Sequence of chain 7.A:
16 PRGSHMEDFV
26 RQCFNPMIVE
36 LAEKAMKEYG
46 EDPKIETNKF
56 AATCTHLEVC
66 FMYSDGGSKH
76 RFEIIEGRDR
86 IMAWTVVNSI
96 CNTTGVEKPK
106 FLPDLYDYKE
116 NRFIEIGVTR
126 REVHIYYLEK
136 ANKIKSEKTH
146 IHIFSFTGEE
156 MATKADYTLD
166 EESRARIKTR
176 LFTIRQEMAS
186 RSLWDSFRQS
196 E

A small-molecule ligand and the protein it binds are described below.
Small molecule (SMILES): C[C@H](C[C@@H](C[C@H](C[C@@H](C[C@@H](CCN1CCCC1=O)N1CCCC1=O)N1CCCC1=O)N1CCCC1=O)N1CCCC1=O)N1CCCC1=O

Binding-site contacts:
Ligand atom C35 contacts residue GLY82 of chain 7.A at 4.1 Å.
Ligand atom C06 contacts residue ILE79 of chain 7.A at 4.2 Å (hydrophobic).
Ligand atom N04 contacts residue PHE66 of chain 7.A at 4.1 Å.
Ligand atom C35 contacts residue PHE66 of chain 7.A at 4.2 Å (hydrophobic).
Ligand atom C34 contacts residue PHE66 of chain 7.A at 4.0 Å (hydrophobic).
Ligand atom C27 contacts residue PHE66 of chain 7.A at 4.0 Å (hydrophobic).
Ligand atom C34 contacts residue LEU36 of chain 7.A at 4.4 Å (hydrophobic).
Ligand atom C06 contacts residue PHE66 of chain 7.A at 3.7 Å (hydrophobic).
Ligand atom C35 contacts residue ILE79 of chain 7.A at 3.9 Å (hydrophobic).
Ligand atom C04 contacts residue PHE66 of chain 7.A at 4.4 Å (hydrophobic).
Ligand atom N05 contacts residue ILE79 of chain 7.A at 4.5 Å.
Ligand atom C29 contacts residue PHE66 of chain 7.A at 4.3 Å (hydrophobic).
Ligand atom C36 contacts residue ARG83 of chain 7.A at 4.1 Å.
Ligand atom O03 contacts residue ASN30 of chain 7.A at 4.0 Å.
Ligand atom C27 contacts residue MET67 of chain 7.A at 4.5 Å (hydrophobic).
Ligand atom C05 contacts residue ILE79 of chain 7.A at 4.2 Å (hydrophobic).
Ligand atom C04 contacts residue MET32 of chain 7.A at 3.8 Å (hydrophobic).
Ligand atom O06 contacts residue ILE79 of chain 7.A at 3.7 Å.
Ligand atom C05 contacts residue PHE66 of chain 7.A at 4.2 Å (hydrophobic).
Ligand atom C37 contacts residue ILE79 of chain 7.A at 3.9 Å (hydrophobic).
Ligand atom C35 contacts residue ARG83 of chain 7.A at 4.2 Å.
Ligand atom C28 contacts residue PHE66 of chain 7.A at 4.0 Å (hydrophobic).
Ligand atom C33 contacts residue ILE79 of chain 7.A at 4.0 Å (hydrophobic).
Ligand atom O06 contacts residue ARG83 of chain 7.A at 4.3 Å.
Ligand atom O07 contacts residue MET32 of chain 7.A at 4.3 Å.
Ligand atom C35 contacts residue GLU81 of chain 7.A at 3.6 Å.
Ligand atom N06 contacts residue ILE79 of chain 7.A at 4.2 Å.
Ligand atom O03 contacts residue MET32 of chain 7.A at 4.2 Å.
Ligand atom C06 contacts residue MET32 of chain 7.A at 3.5 Å (hydrophobic).
Ligand atom C36 contacts residue GLU81 of chain 7.A at 4.3 Å.
Ligand atom N06 contacts residue PHE66 of chain 7.A at 4.4 Å.
Ligand atom C28 contacts residue ILE33 of chain 7.A at 4.5 Å (hydrophobic).
Ligand atom C05 contacts residue MET32 of chain 7.A at 4.3 Å (hydrophobic).
Ligand atom C34 contacts residue MET32 of chain 7.A at 4.3 Å (hydrophobic).
Ligand atom C26 contacts residue PHE66 of chain 7.A at 3.6 Å (hydrophobic).
Ligand atom C07 contacts residue ILE79 of chain 7.A at 4.5 Å (hydrophobic).
Ligand atom C36 contacts residue ILE79 of chain 7.A at 3.9 Å (hydrophobic).
Ligand atom C08 contacts residue MET32 of chain 7.A at 3.5 Å (hydrophobic).
Ligand atom C07 contacts residue MET32 of chain 7.A at 4.1 Å (hydrophobic).